Binding-site contacts:
Ligand atom O contacts residue GLU166 of chain 1.A at 4.2 Å.
Ligand atom CB contacts residue LYS1 of chain 1.H at 3.5 Å.
Ligand atom CG2 contacts residue VAL139 of chain 1.A at 4.2 Å (hydrophobic).
Ligand atom CG2 contacts residue ARG203 of chain 1.A at 3.9 Å.
Ligand atom CA contacts residue GLU143 of chain 1.A at 3.2 Å.
Ligand atom CB contacts residue VAL139 of chain 1.A at 4.2 Å (hydrophobic).
Ligand atom CG1 contacts residue LEU202 of chain 1.A at 3.7 Å (hydrophobic).
Ligand atom O contacts residue LYS1 of chain 1.H at 2.3 Å (salt-bridge).
Ligand atom N contacts residue GLU143 of chain 1.A at 2.8 Å (salt-bridge).
Ligand atom N contacts residue ASN112 of chain 1.A at 2.9 Å (h-bond).
Ligand atom CG2 contacts residue GLU143 of chain 1.A at 4.1 Å.
Ligand atom C contacts residue LYS1 of chain 1.H at 1.3 Å.
Ligand atom CA contacts residue ALA113 of chain 1.A at 4.2 Å (hydrophobic).
Ligand atom N contacts residue ALA113 of chain 1.A at 2.8 Å (h-bond).
Ligand atom C contacts residue HIS231 of chain 1.A at 3.9 Å.
Ligand atom CB contacts residue GLU143 of chain 1.A at 3.3 Å.
Ligand atom CG2 contacts residue HIS142 of chain 1.A at 4.2 Å.
Ligand atom O contacts residue HIS142 of chain 1.A at 4.2 Å.
Ligand atom C contacts residue ASN112 of chain 1.A at 4.1 Å.
Ligand atom CG2 contacts residue ILE188 of chain 1.A at 4.2 Å (hydrophobic).
Ligand atom O contacts residue HIS231 of chain 1.A at 3.5 Å.
Ligand atom C contacts residue ARG203 of chain 1.A at 3.9 Å.
Ligand atom CA contacts residue HIS142 of chain 1.A at 4.0 Å.
Ligand atom N contacts residue LYS1 of chain 1.H at 2.8 Å (salt-bridge).
Ligand atom CB contacts residue ASN112 of chain 1.A at 4.4 Å.
Ligand atom CA contacts residue LYS1 of chain 1.H at 2.5 Å.
Ligand atom CG1 contacts residue GLU143 of chain 1.A at 4.4 Å.
Ligand atom CA contacts residue ASN112 of chain 1.A at 3.9 Å.
Ligand atom CG1 contacts residue ASN112 of chain 1.A at 3.9 Å.
Ligand atom CG1 contacts residue LYS1 of chain 1.H at 3.4 Å.
Ligand atom CG1 contacts residue LEU133 of chain 1.A at 4.0 Å (hydrophobic).
Ligand atom CG2 contacts residue LYS1 of chain 1.H at 4.4 Å.
Ligand atom O contacts residue ARG203 of chain 1.A at 2.8 Å (salt-bridge).

This protein binds this small molecule.
Small molecule (SMILES): CC(C)[C@H](N)C(=O)O

Sequence of chain 1.A:
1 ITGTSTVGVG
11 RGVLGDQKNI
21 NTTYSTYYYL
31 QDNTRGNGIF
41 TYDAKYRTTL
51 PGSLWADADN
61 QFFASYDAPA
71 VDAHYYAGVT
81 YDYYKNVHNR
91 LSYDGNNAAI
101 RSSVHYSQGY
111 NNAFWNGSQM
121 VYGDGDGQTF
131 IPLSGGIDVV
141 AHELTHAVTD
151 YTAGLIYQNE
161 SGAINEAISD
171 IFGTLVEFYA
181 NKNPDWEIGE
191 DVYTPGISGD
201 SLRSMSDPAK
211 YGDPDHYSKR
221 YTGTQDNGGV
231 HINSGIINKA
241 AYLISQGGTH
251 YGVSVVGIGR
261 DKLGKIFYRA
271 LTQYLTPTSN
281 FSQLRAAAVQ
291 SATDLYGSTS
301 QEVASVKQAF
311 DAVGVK